Sequence of chain 6.F:
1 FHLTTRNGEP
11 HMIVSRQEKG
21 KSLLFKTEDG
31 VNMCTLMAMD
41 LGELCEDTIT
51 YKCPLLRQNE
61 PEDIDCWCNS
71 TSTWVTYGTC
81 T

This protein binds this small molecule.
Small molecule (SMILES): CC(=O)N[C@@H]1[C@@H](O)[C@H](O)[C@@H](CO)O[C@H]1O

Binding-site contacts:
Ligand atom O6 contacts residue NAG1 of chain 6.DA at 3.0 Å.
Ligand atom O5 contacts residue ASN69 of chain 6.F at 2.8 Å (h-bond).
Ligand atom N2 contacts residue VAL31 of chain 6.F at 4.0 Å.
Ligand atom C7 contacts residue SER70 of chain 6.F at 4.4 Å.
Ligand atom O4 contacts residue VAL31 of chain 6.F at 3.3 Å.
Ligand atom O1 contacts residue VAL31 of chain 6.F at 3.4 Å (h-bond).
Ligand atom O1 contacts residue SER70 of chain 6.F at 4.2 Å.
Ligand atom C6 contacts residue LEU24 of chain 6.F at 4.5 Å (hydrophobic).
Ligand atom O3 contacts residue NAG1 of chain 6.DA at 2.6 Å (h-bond).
Ligand atom N2 contacts residue ASN69 of chain 6.F at 4.3 Å.
Ligand atom C8 contacts residue SER70 of chain 6.F at 3.7 Å.
Ligand atom C5 contacts residue MET33 of chain 6.F at 3.7 Å (hydrophobic).
Ligand atom O1 contacts residue MET33 of chain 6.F at 3.9 Å.
Ligand atom O1 contacts residue ASN69 of chain 6.F at 2.1 Å (h-bond).
Ligand atom C6 contacts residue NAG1 of chain 6.DA at 4.3 Å.
Ligand atom C8 contacts residue ASN69 of chain 6.F at 3.4 Å.
Ligand atom C5 contacts residue NAG1 of chain 6.DA at 4.3 Å.
Ligand atom C8 contacts residue ARG57 of chain 6.F at 4.2 Å.
Ligand atom C2 contacts residue VAL31 of chain 6.F at 4.0 Å (hydrophobic).
Ligand atom C6 contacts residue ASN69 of chain 6.F at 4.4 Å.
Ligand atom C6 contacts residue MET33 of chain 6.F at 3.5 Å (hydrophobic).
Ligand atom C4 contacts residue VAL31 of chain 6.F at 3.8 Å (hydrophobic).
Ligand atom C2 contacts residue ASN69 of chain 6.F at 4.2 Å.
Ligand atom C3 contacts residue VAL31 of chain 6.F at 3.0 Å (hydrophobic).
Ligand atom O5 contacts residue MET33 of chain 6.F at 4.2 Å.
Ligand atom C3 contacts residue NAG1 of chain 6.DA at 3.7 Å.
Ligand atom C1 contacts residue ASN69 of chain 6.F at 2.7 Å.
Ligand atom C4 contacts residue NAG1 of chain 6.DA at 3.2 Å.
Ligand atom C5 contacts residue ASN69 of chain 6.F at 3.7 Å.
Ligand atom O7 contacts residue ASN69 of chain 6.F at 3.8 Å.
Ligand atom C7 contacts residue ASN69 of chain 6.F at 3.8 Å.
Ligand atom C1 contacts residue VAL31 of chain 6.F at 4.3 Å (hydrophobic).
Ligand atom O3 contacts residue VAL31 of chain 6.F at 3.6 Å.
Ligand atom C5 contacts residue VAL31 of chain 6.F at 4.2 Å (hydrophobic).
Ligand atom O4 contacts residue NAG1 of chain 6.DA at 3.0 Å.